This protein binds this small molecule.
Small molecule (SMILES): CC(=N)N1CCC(Oc2ccc([C@H](Cc3ccc4ccc(C(=N)N)cc4c3)C(=O)O)cc2)CC1

Binding-site contacts:
Ligand atom C4 contacts residue TRP193 of chain 1.A at 3.7 Å (hydrophobic).
Ligand atom C9 contacts residue GLY194 of chain 1.A at 3.5 Å.
Ligand atom C30 contacts residue ASN79 of chain 1.A at 3.8 Å.
Ligand atom N1 contacts residue ASP171 of chain 1.A at 2.8 Å (salt-bridge).
Ligand atom N3 contacts residue TRP193 of chain 1.A at 3.7 Å.
Ligand atom C30 contacts residue TRP193 of chain 1.A at 3.8 Å (hydrophobic).
Ligand atom C6 contacts residue CYS173 of chain 1.A at 3.6 Å (hydrophobic).
Ligand atom C10 contacts residue SER192 of chain 1.A at 3.8 Å.
Ligand atom C11 contacts residue GLN174 of chain 1.A at 3.7 Å.
Ligand atom C20 contacts residue GLY194 of chain 1.A at 3.8 Å.
Ligand atom C2 contacts residue TRP193 of chain 1.A at 3.8 Å (hydrophobic).
Ligand atom C2 contacts residue ASP171 of chain 1.A at 3.5 Å.
Ligand atom C30 contacts residue THR80 of chain 1.A at 3.6 Å.
Ligand atom C4 contacts residue SER172 of chain 1.A at 3.8 Å.
Ligand atom N28 contacts residue GLN155 of chain 1.A at 3.5 Å (h-bond).
Ligand atom N3 contacts residue GLY204 of chain 1.A at 3.3 Å.
Ligand atom C2 contacts residue SER172 of chain 1.A at 3.2 Å.
Ligand atom N3 contacts residue SER172 of chain 1.A at 3.0 Å (h-bond).
Ligand atom C31 contacts residue ASN79 of chain 1.A at 3.8 Å.
Ligand atom C13 contacts residue GLN174 of chain 1.A at 3.6 Å.
Ligand atom C9 contacts residue GLY196 of chain 1.A at 3.5 Å.
Ligand atom C4 contacts residue GLY194 of chain 1.A at 3.9 Å.
Ligand atom O25 contacts residue LEU81 of chain 1.A at 3.6 Å.
Ligand atom C5 contacts residue SER172 of chain 1.A at 3.8 Å.
Ligand atom C21 contacts residue GLY194 of chain 1.A at 3.4 Å.
Ligand atom N1 contacts residue SER172 of chain 1.A at 3.5 Å (h-bond).
Ligand atom C26 contacts residue TRP193 of chain 1.A at 3.7 Å (hydrophobic).
Ligand atom C34 contacts residue GLN155 of chain 1.A at 3.5 Å.
Ligand atom C14 contacts residue GLN174 of chain 1.A at 3.8 Å.
Ligand atom C6 contacts residue VAL191 of chain 1.A at 3.9 Å (hydrophobic).
Ligand atom N32 contacts residue GLN155 of chain 1.A at 3.8 Å.
Ligand atom C29 contacts residue THR80 of chain 1.A at 3.8 Å.
Ligand atom C19 contacts residue TRP193 of chain 1.A at 3.9 Å (hydrophobic).
Ligand atom N1 contacts residue CYS197 of chain 1.A at 3.8 Å.
Ligand atom C10 contacts residue SER177 of chain 1.A at 3.2 Å.
Ligand atom N1 contacts residue GLY196 of chain 1.A at 2.7 Å (h-bond).
Ligand atom C9 contacts residue TRP193 of chain 1.A at 3.8 Å (hydrophobic).
Ligand atom N3 contacts residue ASP171 of chain 1.A at 3.0 Å (salt-bridge).
Ligand atom C29 contacts residue TRP193 of chain 1.A at 3.6 Å (hydrophobic).
Ligand atom C31 contacts residue GLN155 of chain 1.A at 3.9 Å.

Sequence of chain 1.A:
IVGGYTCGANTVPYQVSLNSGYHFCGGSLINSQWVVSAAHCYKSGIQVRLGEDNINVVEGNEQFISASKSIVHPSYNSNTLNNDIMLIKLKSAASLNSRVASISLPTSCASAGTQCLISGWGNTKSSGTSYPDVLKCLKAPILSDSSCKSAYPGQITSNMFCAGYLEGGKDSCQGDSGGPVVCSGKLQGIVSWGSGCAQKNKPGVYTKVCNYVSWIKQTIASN